Binding-site contacts:
Ligand atom O1 contacts residue PHE370 of chain 1.A at 4.4 Å.
Ligand atom C1 contacts residue TYR190 of chain 1.A at 4.0 Å (hydrophobic).
Ligand atom C4 contacts residue HIS244 of chain 1.A at 4.5 Å.
Ligand atom O1 contacts residue PHE74 of chain 1.A at 4.2 Å.
Ligand atom C1 contacts residue PHE74 of chain 1.A at 3.6 Å (hydrophobic).
Ligand atom O4 contacts residue HIS188 of chain 1.A at 2.8 Å (h-bond).
Ligand atom C4 contacts residue HIS188 of chain 1.A at 3.6 Å.
Ligand atom C1 contacts residue FMN1 of chain 1.C at 3.5 Å.
Ligand atom O5 contacts residue HIS244 of chain 1.A at 4.3 Å.
Ligand atom C2 contacts residue PHE74 of chain 1.A at 4.3 Å (hydrophobic).
Ligand atom O2 contacts residue HIS188 of chain 1.A at 3.8 Å.
Ligand atom C1 contacts residue THR33 of chain 1.A at 3.6 Å.
Ligand atom O3 contacts residue HIS188 of chain 1.A at 3.5 Å (h-bond).
Ligand atom N1 contacts residue HIS188 of chain 1.A at 4.0 Å.
Ligand atom O1 contacts residue TYR190 of chain 1.A at 4.3 Å.
Ligand atom C4 contacts residue FMN1 of chain 1.C at 3.7 Å.
Ligand atom O1 contacts residue FMN1 of chain 1.C at 4.0 Å.
Ligand atom N1 contacts residue TYR190 of chain 1.A at 3.5 Å.
Ligand atom C5 contacts residue HIS188 of chain 1.A at 3.5 Å.
Ligand atom C1 contacts residue TRP108 of chain 1.A at 3.9 Å (hydrophobic).
Ligand atom O3 contacts residue TYR190 of chain 1.A at 4.3 Å.
Ligand atom O2 contacts residue FMN1 of chain 1.C at 2.9 Å (h-bond).
Ligand atom C3 contacts residue FMN1 of chain 1.C at 3.6 Å.
Ligand atom C7 contacts residue ILE242 of chain 1.A at 3.9 Å (hydrophobic).
Ligand atom N1 contacts residue TRP108 of chain 1.A at 4.3 Å.
Ligand atom C7 contacts residue HIS244 of chain 1.A at 3.8 Å.
Ligand atom O4 contacts residue HIS185 of chain 1.A at 2.8 Å (h-bond).
Ligand atom C6 contacts residue HIS244 of chain 1.A at 3.8 Å.
Ligand atom O4 contacts residue TYR190 of chain 1.A at 3.3 Å.
Ligand atom C3 contacts residue TYR190 of chain 1.A at 3.7 Å (hydrophobic).
Ligand atom N1 contacts residue HIS185 of chain 1.A at 3.9 Å.
Ligand atom C2 contacts residue FMN1 of chain 1.C at 3.6 Å.
Ligand atom C2 contacts residue TYR190 of chain 1.A at 3.8 Å (hydrophobic).
Ligand atom O4 contacts residue FMN1 of chain 1.C at 3.3 Å.
Ligand atom N1 contacts residue FMN1 of chain 1.C at 3.3 Å.
Ligand atom C3 contacts residue HIS188 of chain 1.A at 4.3 Å.
Ligand atom C5 contacts residue HIS244 of chain 1.A at 3.7 Å.
Ligand atom O3 contacts residue HIS244 of chain 1.A at 3.3 Å.

Sequence of chain 1.A:
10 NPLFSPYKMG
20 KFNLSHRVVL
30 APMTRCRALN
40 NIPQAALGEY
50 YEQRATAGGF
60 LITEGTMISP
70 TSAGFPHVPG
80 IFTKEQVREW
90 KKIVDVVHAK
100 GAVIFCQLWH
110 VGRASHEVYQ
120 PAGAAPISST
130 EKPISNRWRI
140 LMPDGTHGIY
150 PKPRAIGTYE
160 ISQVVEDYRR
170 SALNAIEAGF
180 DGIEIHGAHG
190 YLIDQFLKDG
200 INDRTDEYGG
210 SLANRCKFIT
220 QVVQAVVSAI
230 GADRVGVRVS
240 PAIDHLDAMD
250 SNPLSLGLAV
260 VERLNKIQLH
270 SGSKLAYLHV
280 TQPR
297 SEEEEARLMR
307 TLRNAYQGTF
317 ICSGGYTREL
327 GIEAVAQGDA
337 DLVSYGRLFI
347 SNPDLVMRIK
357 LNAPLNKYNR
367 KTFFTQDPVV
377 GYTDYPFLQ

A small-molecule ligand and the protein it binds are described below.
Small molecule (SMILES): COCCOC(=O)/C(=N\O)C(C)=O